Sequence of chain 1.I:
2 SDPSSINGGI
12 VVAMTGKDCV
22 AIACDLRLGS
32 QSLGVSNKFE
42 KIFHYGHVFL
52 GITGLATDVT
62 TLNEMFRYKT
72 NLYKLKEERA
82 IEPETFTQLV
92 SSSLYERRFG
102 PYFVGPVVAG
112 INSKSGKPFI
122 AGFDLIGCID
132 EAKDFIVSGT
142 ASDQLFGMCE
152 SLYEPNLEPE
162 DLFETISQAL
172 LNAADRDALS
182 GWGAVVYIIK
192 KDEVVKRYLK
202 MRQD

Sequence of chain 1.H:
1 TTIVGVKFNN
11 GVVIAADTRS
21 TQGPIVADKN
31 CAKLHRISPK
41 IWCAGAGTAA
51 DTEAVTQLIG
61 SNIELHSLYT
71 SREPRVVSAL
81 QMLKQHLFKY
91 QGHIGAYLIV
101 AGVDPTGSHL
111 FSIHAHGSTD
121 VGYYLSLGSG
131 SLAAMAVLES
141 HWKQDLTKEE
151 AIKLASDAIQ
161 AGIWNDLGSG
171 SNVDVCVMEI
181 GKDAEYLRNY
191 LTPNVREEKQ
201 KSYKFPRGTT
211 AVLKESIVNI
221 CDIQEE

The protein below binds the small molecule below.
Small molecule (SMILES): C[C@H](CO)[C@H](O)[C@H](Cc1ccccc1)NC(=O)[C@H](Cc1c[nH]c2ccccc12)NC(=O)[C@@H](C)NC(=O)CN1CCOCC1

Binding-site contacts:
Ligand atom C61 contacts residue THR48 of chain 1.H at 3.7 Å.
Ligand atom C31 contacts residue LYS33 of chain 1.H at 3.6 Å.
Ligand atom C16 contacts residue GLY47 of chain 1.H at 3.4 Å.
Ligand atom C44 contacts residue CYS31 of chain 1.H at 3.3 Å (hydrophobic).
Ligand atom C37 contacts residue THR1 of chain 1.H at 1.5 Å.
Ligand atom O40 contacts residue THR1 of chain 1.H at 3.2 Å (h-bond).
Ligand atom C12 contacts residue THR21 of chain 1.H at 3.5 Å.
Ligand atom O3 contacts residue ASP125 of chain 1.I at 2.3 Å (salt-bridge).
Ligand atom C26 contacts residue GLY47 of chain 1.H at 3.7 Å.
Ligand atom C44 contacts residue ALA49 of chain 1.H at 3.7 Å (hydrophobic).
Ligand atom O27 contacts residue SER20 of chain 1.H at 3.4 Å.
Ligand atom O32 contacts residue MES1 of chain 1.FA at 3.1 Å (h-bond).
Ligand atom C63 contacts residue THR48 of chain 1.H at 3.8 Å.
Ligand atom C38 contacts residue ARG19 of chain 1.H at 3.4 Å.
Ligand atom O32 contacts residue GLY47 of chain 1.H at 3.2 Å (h-bond).
Ligand atom C62 contacts residue GLY47 of chain 1.H at 3.7 Å.
Ligand atom C29 contacts residue THR1 of chain 1.H at 2.4 Å.
Ligand atom C62 contacts residue THR48 of chain 1.H at 3.6 Å.
Ligand atom C63 contacts residue GLY47 of chain 1.H at 3.4 Å.
Ligand atom C62 contacts residue MES1 of chain 1.FA at 3.5 Å.
Ligand atom O27 contacts residue THR21 of chain 1.H at 3.0 Å (h-bond).
Ligand atom C45 contacts residue CYS31 of chain 1.H at 3.2 Å (hydrophobic).
Ligand atom C37 contacts residue GLY168 of chain 1.H at 3.6 Å.
Ligand atom N15 contacts residue THR21 of chain 1.H at 3.2 Å (h-bond).
Ligand atom C38 contacts residue THR1 of chain 1.H at 2.5 Å.
Ligand atom C38 contacts residue GLY168 of chain 1.H at 3.0 Å.
Ligand atom O14 contacts residue ALA49 of chain 1.H at 3.1 Å (h-bond).
Ligand atom O40 contacts residue MES1 of chain 1.FA at 2.4 Å (h-bond).
Ligand atom O14 contacts residue THR48 of chain 1.H at 3.6 Å.
Ligand atom C39 contacts residue THR1 of chain 1.H at 2.5 Å.
Ligand atom N28 contacts residue THR1 of chain 1.H at 3.7 Å.
Ligand atom C45 contacts residue ALA49 of chain 1.H at 3.6 Å (hydrophobic).
Ligand atom C30 contacts residue THR1 of chain 1.H at 2.7 Å.
Ligand atom C2 contacts residue ASP125 of chain 1.I at 3.5 Å.
Ligand atom C42 contacts residue GLY45 of chain 1.H at 3.6 Å.
Ligand atom C31 contacts residue THR1 of chain 1.H at 1.4 Å.
Ligand atom N28 contacts residue GLY47 of chain 1.H at 3.1 Å (h-bond).
Ligand atom O32 contacts residue ALA46 of chain 1.H at 3.7 Å.
Ligand atom C63 contacts residue MES1 of chain 1.FA at 3.3 Å.
Ligand atom O32 contacts residue THR1 of chain 1.H at 2.3 Å (h-bond).